Sequence of chain 1.JB:
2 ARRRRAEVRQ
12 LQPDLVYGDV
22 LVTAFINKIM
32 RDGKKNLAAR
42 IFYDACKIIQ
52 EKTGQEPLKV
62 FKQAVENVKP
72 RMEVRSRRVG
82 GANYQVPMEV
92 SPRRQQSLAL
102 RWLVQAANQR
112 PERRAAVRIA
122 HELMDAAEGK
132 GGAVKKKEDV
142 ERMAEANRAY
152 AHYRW

Binding-site contacts:
Ligand atom OP1 contacts residue MG1 of chain 1.AIA at 3.6 Å.
Ligand atom OP2 contacts residue GLY81 of chain 1.JB at 4.4 Å.
Ligand atom OP2 contacts residue MG1 of chain 1.GHA at 3.8 Å.

This small molecule binds to this protein.
Small molecule (SMILES): Nc1nc(=O)c2ncn([C@@H]3O[C@H](CO[P](=O)(O)O[C@H]4[C@@H](O)[C@H](n5ccc(=O)[nH]c5=O)O[C@@H]4CO[P](=O)(O)O[C@H]4[C@@H](O)[C@H](n5cnc6c(N)ncnc65)O[C@@H]4CO[P](=O)(O)O[C@H]4[C@@H](O)[C@H](n5cnc6c(N)ncnc65)O[C@@H]4CO[P](=O)(O)O[C@H]4[C@@H](O)[C@H](n5cnc6c(N)ncnc65)O[C@@H]4CO[P](=O)(O)O[C@H]4[C@@H](O)[C@H](n5cnc6c(N)ncnc65)O[C@@H]4COP(=O)=O)[C@@H](O)[C@H]3O)c2[nH]1